Binding-site contacts:
Ligand atom C10 contacts residue LEU126 of chain 1.B at 3.6 Å (hydrophobic).
Ligand atom O27 contacts residue GLY68 of chain 1.B at 3.5 Å.
Ligand atom C24 contacts residue GLN124 of chain 1.B at 3.6 Å.
Ligand atom O27 contacts residue MET99 of chain 1.B at 2.8 Å (h-bond).
Ligand atom O8 contacts residue SER70 of chain 1.B at 3.7 Å.
Ligand atom C24 contacts residue SER98 of chain 1.B at 3.4 Å.
Ligand atom C21 contacts residue GLY69 of chain 1.B at 3.7 Å.
Ligand atom C24 contacts residue HIS123 of chain 1.B at 3.0 Å.
Ligand atom B26 contacts residue SER98 of chain 1.B at 1.4 Å.
Ligand atom C22 contacts residue VAL71 of chain 1.B at 3.7 Å (hydrophobic).
Ligand atom C10 contacts residue GLY69 of chain 1.B at 3.5 Å.
Ligand atom O19 contacts residue PRO125 of chain 1.B at 3.2 Å.
Ligand atom C21 contacts residue SER98 of chain 1.B at 2.5 Å.
Ligand atom C2 contacts residue LEU126 of chain 1.B at 3.5 Å (hydrophobic).
Ligand atom C24 contacts residue PRO125 of chain 1.B at 3.7 Å (hydrophobic).
Ligand atom O28 contacts residue HIS123 of chain 1.B at 3.2 Å (h-bond).
Ligand atom O19 contacts residue LEU126 of chain 1.B at 2.7 Å (h-bond).
Ligand atom N20 contacts residue SER98 of chain 1.B at 3.7 Å.
Ligand atom CL6 contacts residue HIS142 of chain 1.B at 3.6 Å.
Ligand atom CL6 contacts residue THR146 of chain 1.B at 3.3 Å.
Ligand atom C18 contacts residue GLY69 of chain 1.B at 3.6 Å.
Ligand atom N9 contacts residue LEU126 of chain 1.B at 2.7 Å (h-bond).
Ligand atom C22 contacts residue MET99 of chain 1.B at 3.7 Å (hydrophobic).
Ligand atom B26 contacts residue MET99 of chain 1.B at 3.5 Å.
Ligand atom CL6 contacts residue ILE143 of chain 1.B at 3.4 Å.
Ligand atom C3 contacts residue LEU126 of chain 1.B at 3.5 Å (hydrophobic).
Ligand atom N20 contacts residue GLY69 of chain 1.B at 2.9 Å (h-bond).
Ligand atom O28 contacts residue SER98 of chain 1.B at 2.1 Å (h-bond).
Ligand atom C6 contacts residue ILE143 of chain 1.B at 3.8 Å (hydrophobic).
Ligand atom C23 contacts residue SER98 of chain 1.B at 3.7 Å.
Ligand atom O8 contacts residue VAL71 of chain 1.B at 2.9 Å (h-bond).
Ligand atom B26 contacts residue GLY69 of chain 1.B at 3.8 Å.
Ligand atom C18 contacts residue LEU126 of chain 1.B at 3.8 Å (hydrophobic).
Ligand atom C7 contacts residue LEU126 of chain 1.B at 3.6 Å (hydrophobic).
Ligand atom B26 contacts residue HIS123 of chain 1.B at 3.6 Å.
Ligand atom CL3 contacts residue LEU126 of chain 1.B at 3.7 Å.
Ligand atom C25 contacts residue MET99 of chain 1.B at 3.9 Å (hydrophobic).
Ligand atom C22 contacts residue SER98 of chain 1.B at 3.1 Å.
Ligand atom O27 contacts residue SER98 of chain 1.B at 2.2 Å (h-bond).
Ligand atom O27 contacts residue GLY69 of chain 1.B at 2.9 Å (h-bond).

The small molecule below binds the protein below.
Small molecule (SMILES): CC(C)C[C@H](NC(=O)CNC(=O)c1cc(Cl)ccc1Cl)B(O)O

Sequence of chain 1.B:
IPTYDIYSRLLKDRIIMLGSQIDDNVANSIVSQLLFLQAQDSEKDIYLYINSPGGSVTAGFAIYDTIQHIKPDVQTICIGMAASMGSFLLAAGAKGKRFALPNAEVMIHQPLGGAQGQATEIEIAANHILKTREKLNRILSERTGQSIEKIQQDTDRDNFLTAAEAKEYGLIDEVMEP